The small molecule below binds the protein below.
Small molecule (SMILES): CC(=O)N[C@@H]1[C@@H](O)[C@H](O)[C@@H](CO)O[C@H]1O

Binding-site contacts:
Ligand atom O6 contacts residue BMA1 of chain 1.C at 3.8 Å.
Ligand atom C5 contacts residue NAG1 of chain 1.I at 3.7 Å.
Ligand atom C8 contacts residue CYS35 of chain 1.A at 4.4 Å (hydrophobic).
Ligand atom O7 contacts residue LYS38 of chain 1.A at 3.0 Å (salt-bridge).
Ligand atom C3 contacts residue CYS165 of chain 1.A at 3.8 Å (hydrophobic).
Ligand atom C8 contacts residue ASN124 of chain 1.A at 3.9 Å.
Ligand atom N2 contacts residue NAG1 of chain 1.I at 2.8 Å (h-bond).
Ligand atom C8 contacts residue LYS38 of chain 1.A at 4.3 Å.
Ligand atom C3 contacts residue NAG1 of chain 1.I at 3.8 Å.
Ligand atom O3 contacts residue ASP164 of chain 1.A at 3.7 Å.
Ligand atom C4 contacts residue NAG1 of chain 1.I at 4.3 Å.
Ligand atom C2 contacts residue CYS165 of chain 1.A at 4.5 Å (hydrophobic).
Ligand atom C5 contacts residue ASP164 of chain 1.A at 4.2 Å.
Ligand atom C3 contacts residue BMA1 of chain 1.C at 3.4 Å.
Ligand atom O6 contacts residue NAG1 of chain 1.I at 4.4 Å.
Ligand atom O4 contacts residue BMA1 of chain 1.C at 1.6 Å.
Ligand atom O5 contacts residue NAG1 of chain 1.I at 2.5 Å (h-bond).
Ligand atom C6 contacts residue NAG1 of chain 1.I at 4.4 Å.
Ligand atom O7 contacts residue NAG1 of chain 1.I at 3.2 Å (h-bond).
Ligand atom O7 contacts residue CYS165 of chain 1.A at 3.9 Å.
Ligand atom O7 contacts residue ASN124 of chain 1.A at 4.1 Å.
Ligand atom C6 contacts residue BMA1 of chain 1.C at 3.9 Å.
Ligand atom C1 contacts residue NAG1 of chain 1.I at 1.6 Å.
Ligand atom C2 contacts residue NAG1 of chain 1.I at 2.5 Å.
Ligand atom C4 contacts residue BMA1 of chain 1.C at 2.5 Å.
Ligand atom C8 contacts residue NAG1 of chain 1.I at 4.2 Å.
Ligand atom O3 contacts residue CYS165 of chain 1.A at 2.9 Å (h-bond).
Ligand atom O4 contacts residue ASP164 of chain 1.A at 3.2 Å.
Ligand atom C8 contacts residue CYS165 of chain 1.A at 3.5 Å (hydrophobic).
Ligand atom C5 contacts residue BMA1 of chain 1.C at 3.6 Å.
Ligand atom C7 contacts residue ASN124 of chain 1.A at 4.2 Å.
Ligand atom C8 contacts residue HIS127 of chain 1.A at 3.9 Å.
Ligand atom C7 contacts residue CYS165 of chain 1.A at 3.5 Å (hydrophobic).
Ligand atom C7 contacts residue LYS38 of chain 1.A at 3.8 Å.
Ligand atom C4 contacts residue ASP164 of chain 1.A at 4.0 Å.
Ligand atom O3 contacts residue BMA1 of chain 1.C at 2.8 Å (h-bond).
Ligand atom C3 contacts residue ASP164 of chain 1.A at 3.8 Å.
Ligand atom N2 contacts residue CYS165 of chain 1.A at 3.7 Å.
Ligand atom C7 contacts residue NAG1 of chain 1.I at 3.2 Å.

Sequence of chain 1.A:
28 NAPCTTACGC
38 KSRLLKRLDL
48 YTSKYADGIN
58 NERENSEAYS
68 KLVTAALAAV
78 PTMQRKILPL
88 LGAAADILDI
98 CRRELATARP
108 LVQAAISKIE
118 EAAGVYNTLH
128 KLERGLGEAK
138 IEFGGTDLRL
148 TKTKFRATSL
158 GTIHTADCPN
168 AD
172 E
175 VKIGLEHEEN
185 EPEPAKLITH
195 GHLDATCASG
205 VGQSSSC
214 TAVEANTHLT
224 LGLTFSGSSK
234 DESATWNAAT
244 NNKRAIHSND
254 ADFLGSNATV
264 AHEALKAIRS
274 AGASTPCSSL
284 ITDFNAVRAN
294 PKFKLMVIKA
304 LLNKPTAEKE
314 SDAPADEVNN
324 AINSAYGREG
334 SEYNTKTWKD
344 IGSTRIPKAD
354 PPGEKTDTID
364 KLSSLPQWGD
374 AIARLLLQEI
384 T